Binding-site contacts:
Ligand atom O36 contacts residue CYS159 of chain 1.B at 3.8 Å.
Ligand atom O20 contacts residue LYS136 of chain 1.B at 3.9 Å.
Ligand atom N11 contacts residue SER139 of chain 1.B at 3.3 Å (h-bond).
Ligand atom C17 contacts residue HIS57 of chain 1.B at 3.5 Å.
Ligand atom C18 contacts residue SER139 of chain 1.B at 2.5 Å.
Ligand atom C4 contacts residue ALA156 of chain 1.B at 3.8 Å (hydrophobic).
Ligand atom O2 contacts residue ALA157 of chain 1.B at 3.0 Å (h-bond).
Ligand atom C18 contacts residue GLY137 of chain 1.B at 3.3 Å.
Ligand atom C13 contacts residue LEU135 of chain 1.B at 3.7 Å (hydrophobic).
Ligand atom C4 contacts residue ARG155 of chain 1.B at 3.6 Å.
Ligand atom O19 contacts residue SER139 of chain 1.B at 3.6 Å.
Ligand atom C22 contacts residue ALA157 of chain 1.B at 3.4 Å (hydrophobic).
Ligand atom O20 contacts residue SER139 of chain 1.B at 2.6 Å (h-bond).
Ligand atom O2 contacts residue ALA156 of chain 1.B at 3.2 Å.
Ligand atom F15 contacts residue LYS136 of chain 1.B at 3.6 Å.
Ligand atom C1 contacts residue ALA156 of chain 1.B at 3.6 Å (hydrophobic).
Ligand atom C17 contacts residue SER139 of chain 1.B at 1.4 Å.
Ligand atom C31 contacts residue LYS136 of chain 1.B at 3.8 Å.
Ligand atom C13 contacts residue SER139 of chain 1.B at 3.0 Å.
Ligand atom C7 contacts residue ARG155 of chain 1.B at 3.8 Å.
Ligand atom C13 contacts residue PHE154 of chain 1.B at 3.8 Å (hydrophobic).
Ligand atom C32 contacts residue LYS136 of chain 1.B at 3.2 Å.
Ligand atom N1 contacts residue ALA157 of chain 1.B at 3.5 Å (h-bond).
Ligand atom N11 contacts residue ARG155 of chain 1.B at 3.1 Å (salt-bridge).
Ligand atom O19 contacts residue GLY137 of chain 1.B at 3.4 Å (h-bond).
Ligand atom O10 contacts residue LYS136 of chain 1.B at 3.0 Å (salt-bridge).
Ligand atom C9 contacts residue ARG155 of chain 1.B at 3.9 Å.
Ligand atom O20 contacts residue SER138 of chain 1.B at 2.8 Å (h-bond).
Ligand atom C6 contacts residue HIS57 of chain 1.B at 3.9 Å.
Ligand atom C5 contacts residue HIS57 of chain 1.B at 3.3 Å.
Ligand atom O21 contacts residue HIS57 of chain 1.B at 2.6 Å (h-bond).
Ligand atom N3 contacts residue ALA156 of chain 1.B at 3.7 Å.
Ligand atom C7 contacts residue HIS57 of chain 1.B at 3.8 Å.
Ligand atom O21 contacts residue SER139 of chain 1.B at 2.6 Å (h-bond).
Ligand atom O20 contacts residue GLY137 of chain 1.B at 2.8 Å (h-bond).
Ligand atom C9 contacts residue HIS57 of chain 1.B at 3.9 Å.
Ligand atom O19 contacts residue LYS136 of chain 1.B at 3.3 Å (salt-bridge).
Ligand atom C12 contacts residue SER139 of chain 1.B at 2.5 Å.
Ligand atom N11 contacts residue HIS57 of chain 1.B at 3.8 Å.
Ligand atom F16 contacts residue ALA157 of chain 1.B at 3.5 Å.

Sequence of chain 1.B:
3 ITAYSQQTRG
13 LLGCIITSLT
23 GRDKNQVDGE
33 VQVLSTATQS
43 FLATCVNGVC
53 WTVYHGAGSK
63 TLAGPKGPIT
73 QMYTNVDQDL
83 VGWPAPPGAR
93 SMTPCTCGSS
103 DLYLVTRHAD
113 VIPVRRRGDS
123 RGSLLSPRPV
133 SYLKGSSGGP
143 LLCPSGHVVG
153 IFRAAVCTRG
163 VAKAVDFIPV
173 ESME

This small molecule binds to this protein.
Small molecule (SMILES): CC(C)C[C@H](NC(=O)[C@@]1(Cc2ccsc2C(=O)O)Cc2ccccc2N1)C(=O)N[C@@H](CC(F)F)[C@@H](O)C(=O)O